A small-molecule ligand and the protein it binds are described below.
Small molecule (SMILES): Nc1ccnc(=O)[nH]1

Binding-site contacts:
Ligand atom N3 contacts residue HIS628 of chain 3.I at 4.3 Å.
Ligand atom N4 contacts residue PHE629 of chain 3.C at 4.4 Å.
Ligand atom C5 contacts residue HIS628 of chain 3.I at 3.9 Å.
Ligand atom C2 contacts residue GLY627 of chain 3.I at 4.1 Å.
Ligand atom C2 contacts residue HIS630 of chain 3.C at 3.2 Å.
Ligand atom C4 contacts residue HIS628 of chain 3.I at 4.5 Å.
Ligand atom C6 contacts residue PHE629 of chain 3.I at 4.0 Å (hydrophobic).
Ligand atom O2 contacts residue HIS630 of chain 3.C at 3.5 Å.
Ligand atom C5 contacts residue HIS630 of chain 3.C at 4.3 Å.
Ligand atom C2 contacts residue HIS628 of chain 3.I at 3.3 Å.
Ligand atom N1 contacts residue HIS630 of chain 3.C at 4.2 Å.
Ligand atom O2 contacts residue GLY627 of chain 3.I at 3.4 Å.
Ligand atom N4 contacts residue HIS630 of chain 3.C at 3.0 Å.
Ligand atom C5 contacts residue PHE629 of chain 3.C at 4.0 Å (hydrophobic).
Ligand atom O2 contacts residue ASP626 of chain 3.I at 3.6 Å (salt-bridge).
Ligand atom N4 contacts residue PRO631 of chain 3.C at 4.4 Å.
Ligand atom N3 contacts residue HIS630 of chain 3.C at 2.6 Å (h-bond).
Ligand atom N1 contacts residue HIS628 of chain 3.I at 2.3 Å (h-bond).
Ligand atom O2 contacts residue HIS628 of chain 3.I at 3.4 Å (h-bond).
Ligand atom N1 contacts residue TRP607 of chain 3.C at 4.5 Å.
Ligand atom C4 contacts residue HIS630 of chain 3.C at 3.2 Å.
Ligand atom C6 contacts residue HIS628 of chain 3.I at 2.7 Å.
Ligand atom N1 contacts residue PHE629 of chain 3.I at 4.2 Å.

Sequence of chain 3.I:
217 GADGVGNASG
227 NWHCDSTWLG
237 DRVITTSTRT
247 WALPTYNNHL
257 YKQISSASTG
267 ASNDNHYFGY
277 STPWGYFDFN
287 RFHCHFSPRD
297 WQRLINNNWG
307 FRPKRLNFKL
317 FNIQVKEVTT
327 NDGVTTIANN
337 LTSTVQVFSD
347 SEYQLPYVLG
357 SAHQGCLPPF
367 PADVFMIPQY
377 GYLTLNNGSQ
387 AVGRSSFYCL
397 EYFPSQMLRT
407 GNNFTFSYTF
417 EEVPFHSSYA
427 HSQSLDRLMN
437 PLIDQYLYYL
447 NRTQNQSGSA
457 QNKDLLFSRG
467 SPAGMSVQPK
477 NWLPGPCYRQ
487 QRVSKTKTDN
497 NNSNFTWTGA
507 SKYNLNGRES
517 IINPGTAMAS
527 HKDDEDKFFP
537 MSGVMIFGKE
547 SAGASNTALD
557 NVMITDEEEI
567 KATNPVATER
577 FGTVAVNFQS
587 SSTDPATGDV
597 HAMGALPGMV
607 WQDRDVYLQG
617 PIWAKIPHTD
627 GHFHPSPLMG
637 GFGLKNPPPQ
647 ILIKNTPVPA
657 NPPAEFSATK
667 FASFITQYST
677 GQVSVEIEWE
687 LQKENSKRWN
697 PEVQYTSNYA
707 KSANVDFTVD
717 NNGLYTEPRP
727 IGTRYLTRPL

Sequence of chain 3.C:
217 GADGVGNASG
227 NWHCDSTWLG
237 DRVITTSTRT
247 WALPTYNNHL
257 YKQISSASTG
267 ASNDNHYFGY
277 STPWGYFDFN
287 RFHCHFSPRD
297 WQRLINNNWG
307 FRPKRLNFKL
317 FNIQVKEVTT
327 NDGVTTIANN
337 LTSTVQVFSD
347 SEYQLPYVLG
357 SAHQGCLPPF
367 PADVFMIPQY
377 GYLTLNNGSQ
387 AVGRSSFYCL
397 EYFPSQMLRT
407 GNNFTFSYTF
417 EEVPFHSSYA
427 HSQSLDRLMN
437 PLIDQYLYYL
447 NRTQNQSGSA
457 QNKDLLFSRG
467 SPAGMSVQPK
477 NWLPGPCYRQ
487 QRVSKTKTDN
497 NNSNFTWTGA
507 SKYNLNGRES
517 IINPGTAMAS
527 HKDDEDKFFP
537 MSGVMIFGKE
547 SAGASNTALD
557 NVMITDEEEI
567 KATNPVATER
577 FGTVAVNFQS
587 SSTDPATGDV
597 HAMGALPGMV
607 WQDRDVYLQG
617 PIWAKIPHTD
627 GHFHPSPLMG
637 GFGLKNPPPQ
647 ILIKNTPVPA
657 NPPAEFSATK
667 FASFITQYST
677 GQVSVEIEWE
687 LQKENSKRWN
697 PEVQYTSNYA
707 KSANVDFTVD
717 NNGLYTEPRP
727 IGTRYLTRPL